Sequence of chain 1.A:
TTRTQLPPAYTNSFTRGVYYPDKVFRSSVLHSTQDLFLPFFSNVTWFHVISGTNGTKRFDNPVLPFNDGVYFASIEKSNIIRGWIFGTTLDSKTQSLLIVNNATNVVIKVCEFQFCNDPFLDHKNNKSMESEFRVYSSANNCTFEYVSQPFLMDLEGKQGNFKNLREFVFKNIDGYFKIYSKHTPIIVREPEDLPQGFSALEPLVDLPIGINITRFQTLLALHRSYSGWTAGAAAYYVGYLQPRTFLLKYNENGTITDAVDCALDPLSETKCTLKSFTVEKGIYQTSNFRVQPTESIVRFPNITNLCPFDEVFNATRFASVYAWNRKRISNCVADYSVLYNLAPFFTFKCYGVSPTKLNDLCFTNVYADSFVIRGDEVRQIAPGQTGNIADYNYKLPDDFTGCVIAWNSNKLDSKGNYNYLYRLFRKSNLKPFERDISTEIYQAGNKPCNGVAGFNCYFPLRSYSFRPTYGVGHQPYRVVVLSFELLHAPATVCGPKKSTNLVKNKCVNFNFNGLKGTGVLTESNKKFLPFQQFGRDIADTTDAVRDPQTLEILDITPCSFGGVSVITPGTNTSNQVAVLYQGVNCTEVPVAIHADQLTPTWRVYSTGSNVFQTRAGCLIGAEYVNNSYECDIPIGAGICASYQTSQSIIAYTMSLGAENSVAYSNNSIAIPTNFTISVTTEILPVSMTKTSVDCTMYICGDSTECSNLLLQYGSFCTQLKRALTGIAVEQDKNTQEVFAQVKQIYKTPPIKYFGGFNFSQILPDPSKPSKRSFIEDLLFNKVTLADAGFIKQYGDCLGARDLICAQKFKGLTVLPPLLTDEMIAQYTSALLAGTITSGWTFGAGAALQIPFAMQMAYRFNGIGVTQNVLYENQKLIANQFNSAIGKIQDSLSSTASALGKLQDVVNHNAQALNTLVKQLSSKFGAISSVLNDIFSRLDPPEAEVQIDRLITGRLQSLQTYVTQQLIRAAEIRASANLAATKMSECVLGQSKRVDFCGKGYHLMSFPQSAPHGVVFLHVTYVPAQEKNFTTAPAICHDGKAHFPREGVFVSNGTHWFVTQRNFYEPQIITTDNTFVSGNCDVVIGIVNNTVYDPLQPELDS

This protein binds this small molecule.
Small molecule (SMILES): CC(=O)N[C@@H]1[C@@H](O)[C@H](O)[C@@H](CO)O[C@H]1O

Sequence of chain 1.B:
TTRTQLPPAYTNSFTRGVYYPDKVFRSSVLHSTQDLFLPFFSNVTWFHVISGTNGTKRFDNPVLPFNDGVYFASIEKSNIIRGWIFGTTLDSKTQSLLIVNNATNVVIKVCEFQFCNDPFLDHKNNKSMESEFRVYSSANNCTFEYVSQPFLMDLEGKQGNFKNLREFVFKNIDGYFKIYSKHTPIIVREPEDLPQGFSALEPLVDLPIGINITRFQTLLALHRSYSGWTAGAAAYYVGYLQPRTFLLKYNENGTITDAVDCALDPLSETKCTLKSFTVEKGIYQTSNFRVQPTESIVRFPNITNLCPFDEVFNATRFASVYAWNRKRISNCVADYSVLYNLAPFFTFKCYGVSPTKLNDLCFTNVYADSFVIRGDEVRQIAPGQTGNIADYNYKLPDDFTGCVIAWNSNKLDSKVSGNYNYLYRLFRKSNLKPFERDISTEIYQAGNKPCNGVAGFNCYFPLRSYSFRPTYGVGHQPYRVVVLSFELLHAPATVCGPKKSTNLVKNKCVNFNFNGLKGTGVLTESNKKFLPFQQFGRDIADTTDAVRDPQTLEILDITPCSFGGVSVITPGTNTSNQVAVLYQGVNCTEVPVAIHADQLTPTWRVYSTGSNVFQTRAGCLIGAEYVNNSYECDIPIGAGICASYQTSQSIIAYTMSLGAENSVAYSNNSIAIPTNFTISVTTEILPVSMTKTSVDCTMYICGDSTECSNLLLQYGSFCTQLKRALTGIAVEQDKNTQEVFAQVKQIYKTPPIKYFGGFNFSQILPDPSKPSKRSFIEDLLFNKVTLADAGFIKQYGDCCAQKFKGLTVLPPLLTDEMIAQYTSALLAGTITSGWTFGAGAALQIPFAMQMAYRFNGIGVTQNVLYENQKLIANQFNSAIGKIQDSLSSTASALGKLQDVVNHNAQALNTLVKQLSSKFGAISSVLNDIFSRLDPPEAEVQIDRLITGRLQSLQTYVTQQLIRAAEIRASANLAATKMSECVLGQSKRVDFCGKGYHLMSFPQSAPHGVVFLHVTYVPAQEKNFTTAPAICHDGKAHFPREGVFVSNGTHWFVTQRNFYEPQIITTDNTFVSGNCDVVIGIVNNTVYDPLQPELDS

Binding-site contacts:
Ligand atom C8 contacts residue GLU616 of chain 1.B at 4.0 Å.
Ligand atom N2 contacts residue THR615 of chain 1.B at 3.3 Å (h-bond).
Ligand atom O6 contacts residue ILE831 of chain 1.A at 3.9 Å.
Ligand atom N2 contacts residue GLU616 of chain 1.B at 3.8 Å.
Ligand atom C1 contacts residue ASN613 of chain 1.B at 1.4 Å.
Ligand atom C1 contacts residue ASP836 of chain 1.A at 3.8 Å.
Ligand atom C7 contacts residue GLU616 of chain 1.B at 3.2 Å.
Ligand atom N2 contacts residue ASN613 of chain 1.B at 2.9 Å (h-bond).
Ligand atom O7 contacts residue THR615 of chain 1.B at 3.2 Å (h-bond).
Ligand atom C2 contacts residue THR615 of chain 1.B at 4.4 Å.
Ligand atom C2 contacts residue ASN613 of chain 1.B at 2.5 Å.
Ligand atom O5 contacts residue ASP836 of chain 1.A at 4.4 Å.
Ligand atom C8 contacts residue ASP836 of chain 1.A at 4.0 Å.
Ligand atom C3 contacts residue ASN613 of chain 1.B at 3.8 Å.
Ligand atom C7 contacts residue THR615 of chain 1.B at 3.6 Å.
Ligand atom O7 contacts residue ASN613 of chain 1.B at 4.5 Å.
Ligand atom O7 contacts residue GLU616 of chain 1.B at 2.8 Å (salt-bridge).
Ligand atom C7 contacts residue ASN613 of chain 1.B at 3.6 Å.
Ligand atom C8 contacts residue ASN613 of chain 1.B at 3.9 Å.
Ligand atom C5 contacts residue ASN613 of chain 1.B at 3.7 Å.
Ligand atom O5 contacts residue ASN613 of chain 1.B at 2.4 Å (h-bond).
Ligand atom C4 contacts residue ASN613 of chain 1.B at 4.3 Å.